Binding-site contacts:
Ligand atom C4 contacts residue ASN1131 of chain 1.K at 4.2 Å.
Ligand atom N2 contacts residue ASN1131 of chain 1.K at 2.9 Å (h-bond).
Ligand atom O5 contacts residue ASN1131 of chain 1.K at 2.4 Å (h-bond).
Ligand atom C5 contacts residue ASN1131 of chain 1.K at 3.7 Å.
Ligand atom C7 contacts residue ASN1131 of chain 1.K at 3.5 Å.
Ligand atom O7 contacts residue ASN1131 of chain 1.K at 3.7 Å.
Ligand atom C1 contacts residue ASN1131 of chain 1.K at 1.4 Å.
Ligand atom C2 contacts residue ASN1131 of chain 1.K at 2.4 Å.
Ligand atom C3 contacts residue ASN1131 of chain 1.K at 3.8 Å.

A protein and the small-molecule ligand that binds it are described below.
Small molecule (SMILES): CC(=O)N[C@H]1[C@H](O[C@H]2[C@H](O)[C@@H](NC(C)=O)CO[C@@H]2CO)O[C@H](CO)[C@@H](O)[C@@H]1O

Sequence of chain 1.K:
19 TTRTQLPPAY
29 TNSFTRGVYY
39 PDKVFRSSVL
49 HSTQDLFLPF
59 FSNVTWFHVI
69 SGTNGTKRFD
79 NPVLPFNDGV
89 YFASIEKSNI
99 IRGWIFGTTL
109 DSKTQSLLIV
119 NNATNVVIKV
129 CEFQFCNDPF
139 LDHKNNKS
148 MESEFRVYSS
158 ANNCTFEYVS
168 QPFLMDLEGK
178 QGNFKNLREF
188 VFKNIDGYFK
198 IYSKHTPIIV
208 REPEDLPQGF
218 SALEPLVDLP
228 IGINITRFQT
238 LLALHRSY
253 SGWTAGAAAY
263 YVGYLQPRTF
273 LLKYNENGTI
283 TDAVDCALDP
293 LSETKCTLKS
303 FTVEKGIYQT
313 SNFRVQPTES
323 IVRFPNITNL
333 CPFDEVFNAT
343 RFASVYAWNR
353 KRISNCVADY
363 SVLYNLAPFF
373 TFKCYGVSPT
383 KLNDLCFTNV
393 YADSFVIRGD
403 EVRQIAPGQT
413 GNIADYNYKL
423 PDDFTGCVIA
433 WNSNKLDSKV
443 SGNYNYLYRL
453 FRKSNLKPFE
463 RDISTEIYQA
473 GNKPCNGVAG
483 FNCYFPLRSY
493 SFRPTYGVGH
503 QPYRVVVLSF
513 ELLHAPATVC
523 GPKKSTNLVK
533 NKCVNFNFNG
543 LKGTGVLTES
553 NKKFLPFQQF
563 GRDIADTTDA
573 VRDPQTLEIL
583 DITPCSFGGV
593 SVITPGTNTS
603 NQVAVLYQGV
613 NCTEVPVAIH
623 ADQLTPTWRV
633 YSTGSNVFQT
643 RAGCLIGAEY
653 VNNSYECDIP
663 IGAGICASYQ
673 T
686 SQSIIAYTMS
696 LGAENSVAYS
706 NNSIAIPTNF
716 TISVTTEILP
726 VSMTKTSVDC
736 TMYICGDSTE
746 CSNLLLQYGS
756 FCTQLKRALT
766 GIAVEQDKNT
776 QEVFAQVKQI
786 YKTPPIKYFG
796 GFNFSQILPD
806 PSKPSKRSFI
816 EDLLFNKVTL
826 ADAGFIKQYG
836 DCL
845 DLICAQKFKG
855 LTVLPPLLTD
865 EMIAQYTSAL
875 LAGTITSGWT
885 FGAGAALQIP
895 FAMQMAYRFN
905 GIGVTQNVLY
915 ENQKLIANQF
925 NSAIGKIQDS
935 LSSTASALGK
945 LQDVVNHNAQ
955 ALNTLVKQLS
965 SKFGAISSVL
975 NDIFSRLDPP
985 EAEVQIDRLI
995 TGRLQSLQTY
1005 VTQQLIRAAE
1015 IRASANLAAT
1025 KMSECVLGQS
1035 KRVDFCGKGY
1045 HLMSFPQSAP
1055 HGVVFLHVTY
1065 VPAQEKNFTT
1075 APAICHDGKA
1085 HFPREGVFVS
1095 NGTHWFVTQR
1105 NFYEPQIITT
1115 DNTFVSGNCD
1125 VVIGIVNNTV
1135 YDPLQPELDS